Binding-site contacts:
Ligand atom O6 contacts residue ASN148 of chain 2.C at 3.2 Å (h-bond).
Ligand atom C6 contacts residue ASN150 of chain 2.C at 3.8 Å.
Ligand atom N2 contacts residue THR147 of chain 2.C at 4.1 Å.
Ligand atom C1 contacts residue ASN148 of chain 2.C at 4.3 Å.
Ligand atom O6 contacts residue ASN150 of chain 2.C at 3.1 Å (h-bond).
Ligand atom C1 contacts residue ASN150 of chain 2.C at 4.3 Å.
Ligand atom C4 contacts residue ASN145 of chain 2.C at 4.1 Å.
Ligand atom C1 contacts residue ASN145 of chain 2.C at 1.5 Å.
Ligand atom C1 contacts residue THR147 of chain 2.C at 4.1 Å.
Ligand atom O5 contacts residue ASN150 of chain 2.C at 3.3 Å (h-bond).
Ligand atom O6 contacts residue GLY149 of chain 2.C at 2.9 Å.
Ligand atom C2 contacts residue ASN145 of chain 2.C at 2.3 Å.
Ligand atom C5 contacts residue ASN148 of chain 2.C at 4.1 Å.
Ligand atom C5 contacts residue ASN150 of chain 2.C at 4.1 Å.
Ligand atom C5 contacts residue ASN145 of chain 2.C at 3.6 Å.
Ligand atom O5 contacts residue ASN145 of chain 2.C at 2.3 Å (h-bond).
Ligand atom O7 contacts residue ASN145 of chain 2.C at 3.6 Å (h-bond).
Ligand atom C3 contacts residue ASN145 of chain 2.C at 3.7 Å.
Ligand atom C7 contacts residue ASN145 of chain 2.C at 3.6 Å.
Ligand atom O5 contacts residue ASN148 of chain 2.C at 3.8 Å.
Ligand atom O5 contacts residue GLY149 of chain 2.C at 4.1 Å.
Ligand atom N2 contacts residue ASN145 of chain 2.C at 2.9 Å (h-bond).
Ligand atom C6 contacts residue ASN148 of chain 2.C at 4.2 Å.
Ligand atom C6 contacts residue GLY149 of chain 2.C at 4.3 Å.

Sequence of chain 2.C:
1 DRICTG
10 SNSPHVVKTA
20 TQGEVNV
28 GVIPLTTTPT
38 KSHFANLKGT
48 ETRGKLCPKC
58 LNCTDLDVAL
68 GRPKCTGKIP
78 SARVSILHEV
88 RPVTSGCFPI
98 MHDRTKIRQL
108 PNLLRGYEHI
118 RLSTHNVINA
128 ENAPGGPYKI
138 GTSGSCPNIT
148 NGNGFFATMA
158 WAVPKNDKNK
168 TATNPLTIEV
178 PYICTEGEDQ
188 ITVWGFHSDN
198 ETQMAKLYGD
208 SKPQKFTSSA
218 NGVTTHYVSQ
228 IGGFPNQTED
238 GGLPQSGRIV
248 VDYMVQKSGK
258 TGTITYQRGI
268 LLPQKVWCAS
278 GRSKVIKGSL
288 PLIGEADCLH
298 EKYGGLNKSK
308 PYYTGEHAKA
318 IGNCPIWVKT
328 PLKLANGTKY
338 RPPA

A small-molecule ligand and the protein it binds are described below.
Small molecule (SMILES): CC(=O)N[C@H]1[C@H](O[C@H]2[C@H](O)[C@@H](NC(C)=O)CO[C@@H]2CO)O[C@H](CO)[C@@H](O[C@@H]2O[C@H](CO)[C@@H](O)[C@H](O)[C@@H]2O)[C@@H]1O